Sequence of chain 1.B:
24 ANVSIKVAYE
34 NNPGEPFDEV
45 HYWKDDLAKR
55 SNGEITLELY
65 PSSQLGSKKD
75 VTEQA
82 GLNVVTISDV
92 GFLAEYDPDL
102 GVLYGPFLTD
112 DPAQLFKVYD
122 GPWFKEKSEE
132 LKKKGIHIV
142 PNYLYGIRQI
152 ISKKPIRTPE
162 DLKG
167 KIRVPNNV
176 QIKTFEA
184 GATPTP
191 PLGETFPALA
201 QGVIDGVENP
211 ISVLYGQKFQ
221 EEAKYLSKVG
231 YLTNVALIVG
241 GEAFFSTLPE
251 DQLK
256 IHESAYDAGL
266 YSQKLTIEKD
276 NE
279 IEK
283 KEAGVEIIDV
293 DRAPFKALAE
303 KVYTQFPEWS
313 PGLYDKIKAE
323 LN

The small molecule below binds the protein below.
Small molecule (SMILES): C[C@H](O)[C@@H](O)[C@@H](O)[C@H](O)C(=O)O

Binding-site contacts:
Ligand atom C2 contacts residue TYR146 of chain 1.B at 3.8 Å (hydrophobic).
Ligand atom O4 contacts residue GLU33 of chain 1.B at 3.6 Å (salt-bridge).
Ligand atom C6 contacts residue SER89 of chain 1.B at 3.5 Å.
Ligand atom O1B contacts residue LEU192 of chain 1.B at 3.9 Å.
Ligand atom O4 contacts residue LYS72 of chain 1.B at 2.8 Å (salt-bridge).
Ligand atom O2 contacts residue LEU192 of chain 1.B at 4.1 Å.
Ligand atom C1 contacts residue ARG169 of chain 1.B at 3.5 Å.
Ligand atom C2 contacts residue ASN209 of chain 1.B at 3.9 Å.
Ligand atom O1B contacts residue ASN209 of chain 1.B at 2.9 Å (h-bond).
Ligand atom O4 contacts residue TYR146 of chain 1.B at 4.0 Å.
Ligand atom O1B contacts residue PRO171 of chain 1.B at 3.8 Å.
Ligand atom C1 contacts residue ASN209 of chain 1.B at 4.0 Å.
Ligand atom O4 contacts residue ILE88 of chain 1.B at 3.7 Å.
Ligand atom C1 contacts residue PRO171 of chain 1.B at 3.8 Å (hydrophobic).
Ligand atom C3 contacts residue ARG149 of chain 1.B at 4.1 Å.
Ligand atom O5 contacts residue LYS72 of chain 1.B at 3.3 Å.
Ligand atom C1 contacts residue ARG149 of chain 1.B at 4.1 Å.
Ligand atom O5 contacts residue SER89 of chain 1.B at 3.7 Å.
Ligand atom O1B contacts residue ARG169 of chain 1.B at 2.8 Å (salt-bridge).
Ligand atom C2 contacts residue LEU192 of chain 1.B at 4.2 Å (hydrophobic).
Ligand atom O5 contacts residue PHE93 of chain 1.B at 4.0 Å.
Ligand atom C1 contacts residue LEU192 of chain 1.B at 4.0 Å (hydrophobic).
Ligand atom O3 contacts residue ARG149 of chain 1.B at 2.8 Å (salt-bridge).
Ligand atom O2 contacts residue ASN209 of chain 1.B at 2.8 Å (h-bond).
Ligand atom C4 contacts residue LYS72 of chain 1.B at 3.9 Å.
Ligand atom O5 contacts residue ASP90 of chain 1.B at 2.6 Å (salt-bridge).
Ligand atom O2 contacts residue ARG149 of chain 1.B at 4.1 Å.
Ligand atom O3 contacts residue ASN209 of chain 1.B at 4.0 Å.
Ligand atom O3 contacts residue PRO171 of chain 1.B at 3.8 Å.
Ligand atom O1A contacts residue ARG169 of chain 1.B at 2.8 Å (salt-bridge).
Ligand atom C4 contacts residue TYR146 of chain 1.B at 3.8 Å (hydrophobic).
Ligand atom C6 contacts residue ALA236 of chain 1.B at 3.6 Å (hydrophobic).
Ligand atom C6 contacts residue ASP90 of chain 1.B at 4.1 Å.
Ligand atom O2 contacts residue TYR146 of chain 1.B at 2.7 Å (h-bond).
Ligand atom O1A contacts residue LEU192 of chain 1.B at 3.6 Å.
Ligand atom C6 contacts residue ILE88 of chain 1.B at 3.7 Å (hydrophobic).
Ligand atom C5 contacts residue ASP90 of chain 1.B at 3.3 Å.
Ligand atom C3 contacts residue LYS72 of chain 1.B at 4.2 Å.
Ligand atom O1A contacts residue PRO171 of chain 1.B at 3.6 Å.
Ligand atom O1B contacts residue ARG149 of chain 1.B at 3.3 Å (salt-bridge).